Binding-site contacts:
Ligand atom C11 contacts residue THR130 of chain 1.A at 4.2 Å.
Ligand atom C5 contacts residue THR130 of chain 1.A at 3.6 Å.
Ligand atom C8 contacts residue TRP148 of chain 1.A at 3.6 Å (hydrophobic).
Ligand atom N5 contacts residue TRP148 of chain 1.A at 4.2 Å.
Ligand atom O4 contacts residue LEU223 of chain 1.A at 3.4 Å.
Ligand atom C11 contacts residue TRP148 of chain 1.A at 3.7 Å (hydrophobic).
Ligand atom O1B contacts residue THR131 of chain 1.A at 3.3 Å.
Ligand atom C10 contacts residue TRP148 of chain 1.A at 4.1 Å (hydrophobic).
Ligand atom O1A contacts residue THR131 of chain 1.A at 3.0 Å (h-bond).
Ligand atom C4 contacts residue THR130 of chain 1.A at 3.2 Å.
Ligand atom O9 contacts residue TYR92 of chain 1.A at 3.5 Å (h-bond).
Ligand atom O1B contacts residue ARG132 of chain 1.A at 2.9 Å (salt-bridge).
Ligand atom O8 contacts residue TRP148 of chain 1.A at 3.4 Å.
Ligand atom C11 contacts residue VAL150 of chain 1.A at 3.8 Å (hydrophobic).
Ligand atom C9 contacts residue GLU187 of chain 1.A at 2.8 Å.
Ligand atom C1 contacts residue THR131 of chain 1.A at 3.5 Å.
Ligand atom C6 contacts residue TRP148 of chain 1.A at 4.2 Å (hydrophobic).
Ligand atom C9 contacts residue LEU191 of chain 1.A at 4.2 Å (hydrophobic).
Ligand atom O4 contacts residue GLY222 of chain 1.A at 4.1 Å.
Ligand atom C11 contacts residue GLY129 of chain 1.A at 3.5 Å.
Ligand atom C9 contacts residue TYR92 of chain 1.A at 3.6 Å (hydrophobic).
Ligand atom O8 contacts residue TYR92 of chain 1.A at 3.0 Å (h-bond).
Ligand atom O10 contacts residue LEU191 of chain 1.A at 3.3 Å.
Ligand atom N5 contacts residue THR130 of chain 1.A at 3.1 Å (h-bond).
Ligand atom C9 contacts residue TRP148 of chain 1.A at 3.8 Å (hydrophobic).
Ligand atom O1B contacts residue THR130 of chain 1.A at 4.2 Å.
Ligand atom C7 contacts residue TRP148 of chain 1.A at 3.4 Å (hydrophobic).
Ligand atom O9 contacts residue SER225 of chain 1.A at 3.2 Å (h-bond).
Ligand atom C6 contacts residue LEU223 of chain 1.A at 4.2 Å (hydrophobic).
Ligand atom O7 contacts residue LEU191 of chain 1.A at 4.0 Å.
Ligand atom C8 contacts residue GLU187 of chain 1.A at 4.2 Å.
Ligand atom C9 contacts residue SER225 of chain 1.A at 4.0 Å.
Ligand atom O4 contacts residue THR130 of chain 1.A at 3.7 Å.
Ligand atom C1 contacts residue ARG132 of chain 1.A at 4.0 Å.
Ligand atom C6 contacts residue THR130 of chain 1.A at 4.0 Å.
Ligand atom O1A contacts residue LEU223 of chain 1.A at 3.9 Å.
Ligand atom C9 contacts residue HIS180 of chain 1.A at 4.2 Å.
Ligand atom O9 contacts residue GLU187 of chain 1.A at 2.5 Å (salt-bridge).
Ligand atom C8 contacts residue TYR92 of chain 1.A at 3.9 Å (hydrophobic).
Ligand atom C10 contacts residue THR130 of chain 1.A at 4.2 Å.

Sequence of chain 1.A:
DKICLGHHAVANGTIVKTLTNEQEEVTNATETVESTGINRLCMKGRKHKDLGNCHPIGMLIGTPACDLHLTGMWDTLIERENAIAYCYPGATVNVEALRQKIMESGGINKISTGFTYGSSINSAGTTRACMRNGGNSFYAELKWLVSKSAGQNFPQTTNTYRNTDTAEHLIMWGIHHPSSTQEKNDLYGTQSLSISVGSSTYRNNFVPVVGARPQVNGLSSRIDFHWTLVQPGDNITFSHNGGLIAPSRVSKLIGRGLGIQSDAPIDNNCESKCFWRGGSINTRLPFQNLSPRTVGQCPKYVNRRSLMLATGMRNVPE

A protein and the small-molecule ligand that binds it are described below.
Small molecule (SMILES): CC(=O)N[C@H]1[C@H]([C@H](O)[C@H](O)CO)O[C@@](OC[C@H]2O[C@@H](O)[C@H](O)[C@@H](O)[C@H]2O)(C(=O)O)C[C@@H]1O